Sequence of chain 1.B:
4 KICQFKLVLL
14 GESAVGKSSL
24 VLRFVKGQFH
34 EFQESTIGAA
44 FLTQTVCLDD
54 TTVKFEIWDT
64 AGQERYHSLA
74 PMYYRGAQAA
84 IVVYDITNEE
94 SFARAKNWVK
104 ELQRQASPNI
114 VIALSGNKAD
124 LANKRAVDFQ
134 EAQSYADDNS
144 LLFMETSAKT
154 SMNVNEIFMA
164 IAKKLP

The small molecule below binds the protein below.
Small molecule (SMILES): Nc1nc2c(ncn2[C@@H]2O[C@H](CO[P](=O)(O)O[P](=O)(O)NP(=O)(O)O)[C@@H](O)[C@H]2O)c(=O)[nH]1

Binding-site contacts:
Ligand atom N2 contacts residue ASP123 of chain 1.B at 2.7 Å (salt-bridge).
Ligand atom C8 contacts residue SER22 of chain 1.B at 3.2 Å.
Ligand atom C6 contacts residue ASN120 of chain 1.B at 3.5 Å.
Ligand atom O6 contacts residue ASN120 of chain 1.B at 3.1 Å (h-bond).
Ligand atom O1B contacts residue GLY19 of chain 1.B at 3.0 Å (h-bond).
Ligand atom N7 contacts residue ASN120 of chain 1.B at 3.0 Å (h-bond).
Ligand atom O3G contacts residue GLY65 of chain 1.B at 2.9 Å (h-bond).
Ligand atom O6 contacts residue SER150 of chain 1.B at 3.5 Å.
Ligand atom PB contacts residue MG1 of chain 1.M at 3.2 Å.
Ligand atom O4' contacts residue LYS121 of chain 1.B at 3.5 Å (salt-bridge).
Ligand atom N1 contacts residue ASP123 of chain 1.B at 2.9 Å (salt-bridge).
Ligand atom N3B contacts residue ALA17 of chain 1.B at 2.9 Å (h-bond).
Ligand atom O3A contacts residue GLY19 of chain 1.B at 3.3 Å (h-bond).
Ligand atom O2' contacts residue GLU34 of chain 1.B at 2.7 Å (salt-bridge).
Ligand atom O3G contacts residue SER16 of chain 1.B at 3.5 Å.
Ligand atom O2B contacts residue SER21 of chain 1.B at 2.8 Å (h-bond).
Ligand atom O2G contacts residue THR39 of chain 1.B at 2.7 Å (h-bond).
Ligand atom O3G contacts residue LYS20 of chain 1.B at 2.5 Å (salt-bridge).
Ligand atom O1G contacts residue SER16 of chain 1.B at 2.7 Å (h-bond).
Ligand atom O6 contacts residue LYS152 of chain 1.B at 3.3 Å (salt-bridge).
Ligand atom O1B contacts residue LYS20 of chain 1.B at 2.9 Å (salt-bridge).
Ligand atom O1A contacts residue SER22 of chain 1.B at 2.8 Å (h-bond).
Ligand atom O2' contacts residue PHE32 of chain 1.B at 3.4 Å.
Ligand atom O3' contacts residue GLU34 of chain 1.B at 2.6 Å (salt-bridge).
Ligand atom O1B contacts residue VAL18 of chain 1.B at 3.4 Å (h-bond).
Ligand atom O2G contacts residue MG1 of chain 1.M at 2.1 Å.
Ligand atom O1A contacts residue GLY19 of chain 1.B at 3.5 Å.
Ligand atom O2B contacts residue MG1 of chain 1.M at 1.9 Å.
Ligand atom O6 contacts residue LYS121 of chain 1.B at 3.5 Å (salt-bridge).
Ligand atom N3B contacts residue MG1 of chain 1.M at 3.5 Å.
Ligand atom O1B contacts residue ALA17 of chain 1.B at 3.5 Å (h-bond).
Ligand atom PG contacts residue MG1 of chain 1.M at 3.2 Å.
Ligand atom O6 contacts residue ALA151 of chain 1.B at 2.7 Å (h-bond).
Ligand atom O1A contacts residue SER21 of chain 1.B at 3.5 Å (h-bond).
Ligand atom N1 contacts residue LYS152 of chain 1.B at 3.4 Å.
Ligand atom O2' contacts residue HIS33 of chain 1.B at 3.1 Å (h-bond).
Ligand atom N2 contacts residue LYS152 of chain 1.B at 3.3 Å.
Ligand atom O1G contacts residue SER38 of chain 1.B at 2.5 Å (h-bond).
Ligand atom C5 contacts residue ASN120 of chain 1.B at 3.5 Å.
Ligand atom O2A contacts residue GLN36 of chain 1.B at 3.2 Å.